Binding-site contacts:
Ligand atom C4 contacts residue ASN210 of chain 1.E at 4.2 Å.
Ligand atom O5 contacts residue ASN210 of chain 1.E at 2.4 Å (h-bond).
Ligand atom C8 contacts residue GLN174 of chain 1.E at 4.1 Å.
Ligand atom C5 contacts residue ASN210 of chain 1.E at 3.6 Å.
Ligand atom C6 contacts residue ASN129 of chain 1.E at 3.3 Å.
Ligand atom C1 contacts residue ASN210 of chain 1.E at 1.4 Å.
Ligand atom O7 contacts residue ASN210 of chain 1.E at 3.1 Å (h-bond).
Ligand atom O5 contacts residue ASN129 of chain 1.E at 4.1 Å.
Ligand atom C3 contacts residue ASN210 of chain 1.E at 3.8 Å.
Ligand atom C8 contacts residue THR167 of chain 1.E at 4.1 Å.
Ligand atom O6 contacts residue ASN129 of chain 1.E at 4.1 Å.
Ligand atom C5 contacts residue ASN129 of chain 1.E at 4.0 Å.
Ligand atom C2 contacts residue ASN210 of chain 1.E at 2.5 Å.
Ligand atom N2 contacts residue ASN210 of chain 1.E at 2.9 Å (h-bond).
Ligand atom C7 contacts residue ASN210 of chain 1.E at 3.3 Å.

The small molecule below binds the protein below.
Small molecule (SMILES): CC(=O)N[C@@H]1[C@@H](O)[C@H](O)[C@@H](CO)O[C@H]1O

Sequence of chain 1.E:
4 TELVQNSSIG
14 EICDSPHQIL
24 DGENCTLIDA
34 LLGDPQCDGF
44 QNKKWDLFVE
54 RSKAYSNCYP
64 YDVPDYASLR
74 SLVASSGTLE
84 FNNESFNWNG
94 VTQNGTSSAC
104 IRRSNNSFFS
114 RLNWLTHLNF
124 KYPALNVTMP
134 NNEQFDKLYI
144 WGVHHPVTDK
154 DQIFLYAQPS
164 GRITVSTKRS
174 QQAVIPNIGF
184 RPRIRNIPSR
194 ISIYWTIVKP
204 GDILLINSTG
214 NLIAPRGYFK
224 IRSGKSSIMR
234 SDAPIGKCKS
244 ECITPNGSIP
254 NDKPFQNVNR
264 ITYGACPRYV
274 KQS